Binding-site contacts:
Ligand atom C16 contacts residue VAL220 of chain 1.B at 3.6 Å (hydrophobic).
Ligand atom O19 contacts residue ZN1 of chain 1.F at 2.3 Å.
Ligand atom C13 contacts residue ILE224 of chain 1.B at 3.7 Å (hydrophobic).
Ligand atom O19 contacts residue HIS201 of chain 1.B at 3.0 Å (h-bond).
Ligand atom C20 contacts residue LEU136 of chain 1.B at 3.7 Å (hydrophobic).
Ligand atom O17 contacts residue ZN1 of chain 1.F at 2.2 Å.
Ligand atom S9 contacts residue HIS191 of chain 1.B at 3.4 Å (h-bond).
Ligand atom C6 contacts residue GLY135 of chain 1.B at 3.7 Å.
Ligand atom C3 contacts residue GLU192 of chain 1.B at 3.4 Å.
Ligand atom O14 contacts residue GLY135 of chain 1.B at 3.2 Å (h-bond).
Ligand atom O11 contacts residue ZN1 of chain 1.F at 2.4 Å.
Ligand atom O17 contacts residue GLU192 of chain 1.B at 2.6 Å (salt-bridge).
Ligand atom C4 contacts residue ZN1 of chain 1.F at 3.1 Å.
Ligand atom O17 contacts residue GLY135 of chain 1.B at 3.7 Å.
Ligand atom C13 contacts residue ALA225 of chain 1.B at 3.6 Å (hydrophobic).
Ligand atom N8 contacts residue HIS191 of chain 1.B at 3.6 Å.
Ligand atom C21 contacts residue HIS201 of chain 1.B at 3.6 Å.
Ligand atom O14 contacts residue LEU134 of chain 1.B at 3.0 Å (h-bond).
Ligand atom O17 contacts residue HIS191 of chain 1.B at 3.2 Å (h-bond).
Ligand atom C6 contacts residue GLU192 of chain 1.B at 3.4 Å.
Ligand atom C13 contacts residue TYR222 of chain 1.B at 3.2 Å (hydrophobic).
Ligand atom O19 contacts residue HIS191 of chain 1.B at 3.1 Å (h-bond).
Ligand atom O19 contacts residue PRO223 of chain 1.B at 3.4 Å (h-bond).
Ligand atom C13 contacts residue VAL226 of chain 1.B at 3.7 Å (hydrophobic).
Ligand atom C7 contacts residue HIS201 of chain 1.B at 3.8 Å.
Ligand atom C27 contacts residue HIS201 of chain 1.B at 3.7 Å.
Ligand atom O11 contacts residue HIS195 of chain 1.B at 3.3 Å (h-bond).
Ligand atom S9 contacts residue ILE224 of chain 1.B at 3.7 Å.
Ligand atom S9 contacts residue ALA225 of chain 1.B at 3.5 Å (h-bond).
Ligand atom S9 contacts residue TYR222 of chain 1.B at 3.2 Å (h-bond).
Ligand atom C13 contacts residue VAL220 of chain 1.B at 3.4 Å (hydrophobic).
Ligand atom O11 contacts residue HIS201 of chain 1.B at 3.0 Å (h-bond).
Ligand atom C1 contacts residue ZN1 of chain 1.F at 3.0 Å.
Ligand atom C13 contacts residue HIS191 of chain 1.B at 3.4 Å.
Ligand atom C16 contacts residue VAL226 of chain 1.B at 3.7 Å (hydrophobic).
Ligand atom O17 contacts residue HIS195 of chain 1.B at 3.4 Å (h-bond).
Ligand atom O14 contacts residue THR133 of chain 1.B at 3.8 Å.
Ligand atom N8 contacts residue GLU192 of chain 1.B at 3.3 Å (salt-bridge).
Ligand atom C3 contacts residue ZN1 of chain 1.F at 2.9 Å.
Ligand atom C3 contacts residue GLY135 of chain 1.B at 3.1 Å.

Sequence of chain 1.B:
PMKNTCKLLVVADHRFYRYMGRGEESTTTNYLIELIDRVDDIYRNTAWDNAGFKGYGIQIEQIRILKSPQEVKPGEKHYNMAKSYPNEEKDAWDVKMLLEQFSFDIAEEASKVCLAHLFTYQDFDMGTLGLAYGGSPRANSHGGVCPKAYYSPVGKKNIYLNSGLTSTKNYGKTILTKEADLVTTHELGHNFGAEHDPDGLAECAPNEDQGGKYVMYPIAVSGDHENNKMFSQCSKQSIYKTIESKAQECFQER

This small molecule binds to this protein.
Small molecule (SMILES): O=C(NCc1cccs1)[C@H](O)[C@@H](O)C(=O)N1CCC[C@@H]1c1ccccc1